Sequence of chain 1.A:
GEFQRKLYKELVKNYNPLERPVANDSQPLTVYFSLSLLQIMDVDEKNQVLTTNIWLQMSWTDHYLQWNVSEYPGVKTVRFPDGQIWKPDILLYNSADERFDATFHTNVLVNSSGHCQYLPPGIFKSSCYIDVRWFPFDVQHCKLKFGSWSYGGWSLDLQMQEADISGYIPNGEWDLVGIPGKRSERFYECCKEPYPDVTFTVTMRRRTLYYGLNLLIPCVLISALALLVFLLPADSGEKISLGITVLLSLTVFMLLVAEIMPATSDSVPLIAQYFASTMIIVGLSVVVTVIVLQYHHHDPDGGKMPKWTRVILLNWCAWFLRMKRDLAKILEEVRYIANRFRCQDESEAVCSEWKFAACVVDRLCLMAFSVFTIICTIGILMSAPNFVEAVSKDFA

This small molecule binds to this protein.
Small molecule (SMILES): O=C(N[C@H]1CN2CCC1CC2)c1cc2cccc(Cl)c2s1

Sequence of chain 1.B:
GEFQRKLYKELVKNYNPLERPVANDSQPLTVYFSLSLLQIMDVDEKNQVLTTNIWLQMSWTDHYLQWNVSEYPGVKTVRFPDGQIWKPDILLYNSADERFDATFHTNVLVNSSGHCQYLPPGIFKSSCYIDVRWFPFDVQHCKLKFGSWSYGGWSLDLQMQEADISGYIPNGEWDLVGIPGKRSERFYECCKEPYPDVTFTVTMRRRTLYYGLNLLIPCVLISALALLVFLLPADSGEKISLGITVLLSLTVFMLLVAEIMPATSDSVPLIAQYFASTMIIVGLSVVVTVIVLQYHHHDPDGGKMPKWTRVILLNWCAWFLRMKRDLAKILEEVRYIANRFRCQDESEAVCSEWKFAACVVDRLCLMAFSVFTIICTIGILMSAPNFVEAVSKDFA

Binding-site contacts:
Ligand atom O01 contacts residue TYR210 of chain 1.A at 3.1 Å.
Ligand atom C18 contacts residue TYR217 of chain 1.A at 3.6 Å (hydrophobic).
Ligand atom C02 contacts residue LEU141 of chain 1.B at 3.9 Å (hydrophobic).
Ligand atom C09 contacts residue GLN79 of chain 1.B at 3.6 Å.
Ligand atom O01 contacts residue CYS212 of chain 1.A at 3.4 Å.
Ligand atom C10 contacts residue LEU78 of chain 1.B at 3.8 Å (hydrophobic).
Ligand atom C05 contacts residue LEU141 of chain 1.B at 4.0 Å (hydrophobic).
Ligand atom C15 contacts residue LEU141 of chain 1.B at 3.6 Å (hydrophobic).
Ligand atom C11 contacts residue TRP77 of chain 1.B at 3.7 Å (hydrophobic).
Ligand atom CL08 contacts residue ASP186 of chain 1.B at 3.7 Å.
Ligand atom C07 contacts residue SER56 of chain 1.B at 4.0 Å.
Ligand atom C11 contacts residue GLN79 of chain 1.B at 3.8 Å.
Ligand atom C10 contacts residue SER58 of chain 1.B at 3.5 Å.
Ligand atom C04 contacts residue LEU141 of chain 1.B at 3.7 Å (hydrophobic).
Ligand atom N19 contacts residue TRP171 of chain 1.A at 3.1 Å (h-bond).
Ligand atom C17 contacts residue TYR210 of chain 1.A at 3.7 Å (hydrophobic).
Ligand atom C18 contacts residue TYR115 of chain 1.A at 3.9 Å (hydrophobic).
Ligand atom C10 contacts residue GLN79 of chain 1.B at 3.4 Å.
Ligand atom C02 contacts residue CYS212 of chain 1.A at 4.0 Å (hydrophobic).
Ligand atom C21 contacts residue TRP77 of chain 1.B at 3.6 Å (hydrophobic).
Ligand atom C09 contacts residue SER58 of chain 1.B at 3.8 Å.
Ligand atom C10 contacts residue TRP77 of chain 1.B at 3.9 Å (hydrophobic).
Ligand atom N13 contacts residue TRP77 of chain 1.B at 3.9 Å.
Ligand atom C17 contacts residue TYR115 of chain 1.A at 3.8 Å (hydrophobic).
Ligand atom C10 contacts residue LEU57 of chain 1.B at 3.4 Å (hydrophobic).
Ligand atom S12 contacts residue CYS212 of chain 1.A at 4.0 Å.
Ligand atom C16 contacts residue TYR210 of chain 1.A at 3.9 Å (hydrophobic).
Ligand atom S12 contacts residue GLU211 of chain 1.A at 3.9 Å.
Ligand atom C20 contacts residue TRP171 of chain 1.A at 3.3 Å (hydrophobic).
Ligand atom C16 contacts residue TRP77 of chain 1.B at 3.9 Å (hydrophobic).
Ligand atom CL08 contacts residue SER56 of chain 1.B at 3.8 Å.
Ligand atom C18 contacts residue TRP171 of chain 1.A at 3.7 Å (hydrophobic).
Ligand atom C09 contacts residue LEU57 of chain 1.B at 3.4 Å (hydrophobic).
Ligand atom C04 contacts residue TRP77 of chain 1.B at 3.7 Å (hydrophobic).
Ligand atom C11 contacts residue SER58 of chain 1.B at 3.7 Å.
Ligand atom C09 contacts residue SER56 of chain 1.B at 3.3 Å.
Ligand atom N13 contacts residue LEU141 of chain 1.B at 3.6 Å.
Ligand atom C11 contacts residue LEU78 of chain 1.B at 3.6 Å (hydrophobic).
Ligand atom O01 contacts residue GLU211 of chain 1.A at 3.9 Å.
Ligand atom C21 contacts residue TRP171 of chain 1.A at 3.9 Å (hydrophobic).